Sequence of chain 1.C:
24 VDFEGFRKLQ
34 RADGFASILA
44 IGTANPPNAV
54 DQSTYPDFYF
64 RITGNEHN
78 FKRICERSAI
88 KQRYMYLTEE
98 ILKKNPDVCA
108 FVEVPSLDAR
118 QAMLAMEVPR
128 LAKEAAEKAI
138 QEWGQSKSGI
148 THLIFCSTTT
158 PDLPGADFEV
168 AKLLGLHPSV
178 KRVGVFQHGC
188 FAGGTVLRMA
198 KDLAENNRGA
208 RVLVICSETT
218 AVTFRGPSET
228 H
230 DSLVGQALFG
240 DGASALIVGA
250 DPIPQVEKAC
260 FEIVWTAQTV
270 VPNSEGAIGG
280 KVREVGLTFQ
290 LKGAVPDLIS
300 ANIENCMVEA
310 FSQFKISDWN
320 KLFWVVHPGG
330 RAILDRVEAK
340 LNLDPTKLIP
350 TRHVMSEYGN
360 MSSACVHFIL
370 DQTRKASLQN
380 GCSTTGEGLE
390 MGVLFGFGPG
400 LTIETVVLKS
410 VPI

Sequence of chain 1.D:
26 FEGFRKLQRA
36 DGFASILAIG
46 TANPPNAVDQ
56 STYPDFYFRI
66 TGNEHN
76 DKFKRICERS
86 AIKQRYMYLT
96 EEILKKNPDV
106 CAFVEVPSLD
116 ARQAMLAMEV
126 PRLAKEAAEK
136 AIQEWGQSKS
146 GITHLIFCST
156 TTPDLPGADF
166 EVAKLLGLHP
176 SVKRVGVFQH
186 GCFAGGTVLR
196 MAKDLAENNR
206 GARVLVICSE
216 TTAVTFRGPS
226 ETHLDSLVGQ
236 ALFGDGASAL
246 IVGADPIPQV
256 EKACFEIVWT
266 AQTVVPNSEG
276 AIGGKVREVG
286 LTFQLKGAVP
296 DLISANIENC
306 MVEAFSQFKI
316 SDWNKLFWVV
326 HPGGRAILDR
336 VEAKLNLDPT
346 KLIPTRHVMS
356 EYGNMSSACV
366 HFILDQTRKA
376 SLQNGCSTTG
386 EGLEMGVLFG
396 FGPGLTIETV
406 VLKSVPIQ

This small molecule binds to this protein.
Small molecule (SMILES): O=C(O)C(=O)Cc1c[nH]c2ccccc12

Binding-site contacts:
Ligand atom CAK contacts residue ASN359 of chain 1.C at 3.9 Å.
Ligand atom CAL contacts residue ILE277 of chain 1.C at 4.2 Å (hydrophobic).
Ligand atom OAB contacts residue ILE277 of chain 1.C at 3.5 Å.
Ligand atom CAH contacts residue PHE238 of chain 1.C at 3.4 Å (hydrophobic).
Ligand atom CAG contacts residue PHE288 of chain 1.C at 4.3 Å (hydrophobic).
Ligand atom CAK contacts residue PHE396 of chain 1.C at 4.3 Å (hydrophobic).
Ligand atom OAB contacts residue CYS187 of chain 1.C at 2.7 Å (h-bond).
Ligand atom OAC contacts residue GLY397 of chain 1.C at 4.1 Å.
Ligand atom CAI contacts residue PHE238 of chain 1.C at 3.2 Å (hydrophobic).
Ligand atom CAG contacts residue ILE277 of chain 1.C at 4.1 Å (hydrophobic).
Ligand atom CAH contacts residue CYS187 of chain 1.C at 3.5 Å (hydrophobic).
Ligand atom CAE contacts residue GLY278 of chain 1.C at 3.5 Å.
Ligand atom OAA contacts residue GLY328 of chain 1.C at 3.5 Å.
Ligand atom CAM contacts residue PHE238 of chain 1.C at 3.3 Å (hydrophobic).
Ligand atom OAB contacts residue PRO398 of chain 1.C at 4.2 Å.
Ligand atom CAD contacts residue GLY279 of chain 1.C at 4.3 Å.
Ligand atom CAD contacts residue GLY278 of chain 1.C at 4.2 Å.
Ligand atom CAD contacts residue PHE288 of chain 1.C at 3.9 Å (hydrophobic).
Ligand atom CAD contacts residue LEU286 of chain 1.C at 4.0 Å (hydrophobic).
Ligand atom CAI contacts residue CYS187 of chain 1.C at 3.1 Å (hydrophobic).
Ligand atom CAM contacts residue CYS187 of chain 1.C at 3.2 Å (hydrophobic).
Ligand atom CAO contacts residue CYS187 of chain 1.C at 4.0 Å (hydrophobic).
Ligand atom OAA contacts residue HIS326 of chain 1.C at 3.0 Å (h-bond).
Ligand atom CAK contacts residue CYS187 of chain 1.C at 3.0 Å (hydrophobic).
Ligand atom CAN contacts residue PHE238 of chain 1.C at 4.3 Å (hydrophobic).
Ligand atom OAA contacts residue ASN359 of chain 1.C at 2.8 Å (h-bond).
Ligand atom OAA contacts residue CYS187 of chain 1.C at 3.2 Å (h-bond).
Ligand atom CAI contacts residue ASN359 of chain 1.C at 3.8 Å.
Ligand atom CAF contacts residue LEU286 of chain 1.C at 3.8 Å (hydrophobic).
Ligand atom OAC contacts residue HIS326 of chain 1.C at 4.1 Å.
Ligand atom NAJ contacts residue CYS187 of chain 1.C at 4.3 Å.
Ligand atom OAC contacts residue PHE396 of chain 1.C at 3.6 Å (h-bond).
Ligand atom NAJ contacts residue PHE238 of chain 1.C at 4.0 Å.
Ligand atom CAO contacts residue PHE238 of chain 1.C at 3.9 Å (hydrophobic).
Ligand atom CAE contacts residue PHE288 of chain 1.C at 3.8 Å (hydrophobic).
Ligand atom CAF contacts residue THR155 of chain 1.C at 4.0 Å.
Ligand atom CAK contacts residue HIS326 of chain 1.C at 3.7 Å.
Ligand atom OAC contacts residue ILE277 of chain 1.C at 3.6 Å.
Ligand atom OAC contacts residue CYS187 of chain 1.C at 3.5 Å.
Ligand atom CAL contacts residue CYS187 of chain 1.C at 2.6 Å (hydrophobic).